Sequence of chain 1.B:
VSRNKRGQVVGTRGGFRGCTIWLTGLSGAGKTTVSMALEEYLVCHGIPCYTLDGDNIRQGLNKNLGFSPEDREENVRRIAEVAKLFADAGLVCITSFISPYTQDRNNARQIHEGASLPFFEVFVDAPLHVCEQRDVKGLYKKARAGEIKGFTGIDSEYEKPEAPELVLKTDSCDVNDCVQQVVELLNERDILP

Sequence of chain 1.A:
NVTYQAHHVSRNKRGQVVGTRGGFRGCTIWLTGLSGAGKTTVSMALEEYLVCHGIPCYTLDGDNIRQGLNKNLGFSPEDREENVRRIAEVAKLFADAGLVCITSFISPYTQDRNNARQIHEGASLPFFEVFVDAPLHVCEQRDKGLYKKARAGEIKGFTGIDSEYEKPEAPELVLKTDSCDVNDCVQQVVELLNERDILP

Binding-site contacts:
Ligand atom O4' contacts residue ASP70 of chain 1.B at 3.5 Å (salt-bridge).
Ligand atom C6 contacts residue PHE166 of chain 1.B at 3.6 Å (hydrophobic).
Ligand atom N6 contacts residue GLY165 of chain 1.B at 3.1 Å (h-bond).
Ligand atom C2 contacts residue ARG87 of chain 1.B at 3.4 Å.
Ligand atom O2' contacts residue ASP70 of chain 1.B at 3.5 Å (salt-bridge).
Ligand atom N7 contacts residue PHE82 of chain 1.B at 3.5 Å.
Ligand atom N3 contacts residue PHE166 of chain 1.B at 3.6 Å.
Ligand atom O2' contacts residue LEU154 of chain 1.B at 3.2 Å.
Ligand atom O2A contacts residue ASN90 of chain 1.B at 2.9 Å (h-bond).
Ligand atom O1B contacts residue ILE113 of chain 1.B at 3.5 Å (h-bond).
Ligand atom O1A contacts residue ILE113 of chain 1.B at 2.7 Å (h-bond).
Ligand atom O2A contacts residue ARG73 of chain 1.B at 2.8 Å (salt-bridge).
Ligand atom N1 contacts residue ARG87 of chain 1.B at 3.3 Å (salt-bridge).
Ligand atom C2 contacts residue THR167 of chain 1.B at 3.3 Å.
Ligand atom C4' contacts residue ASP70 of chain 1.B at 3.6 Å.
Ligand atom O5' contacts residue ARG73 of chain 1.B at 3.6 Å.
Ligand atom O4' contacts residue VAL9 of chain 1.A at 3.7 Å.
Ligand atom O3B contacts residue PRO115 of chain 1.B at 3.0 Å.
Ligand atom O4' contacts residue PHE82 of chain 1.B at 3.6 Å.
Ligand atom O1B contacts residue SER114 of chain 1.B at 2.9 Å (h-bond).
Ligand atom C1' contacts residue ASN8 of chain 1.A at 3.4 Å.
Ligand atom O3B contacts residue ILE113 of chain 1.B at 3.6 Å.
Ligand atom O2B contacts residue ARG73 of chain 1.B at 2.9 Å (salt-bridge).
Ligand atom C2' contacts residue LEU154 of chain 1.B at 3.5 Å (hydrophobic).
Ligand atom C8 contacts residue ASN8 of chain 1.A at 3.6 Å.
Ligand atom O3B contacts residue ARG87 of chain 1.B at 2.9 Å (salt-bridge).
Ligand atom N9 contacts residue PHE82 of chain 1.B at 3.6 Å.
Ligand atom C8 contacts residue PHE82 of chain 1.B at 3.4 Å (hydrophobic).
Ligand atom C4 contacts residue PHE82 of chain 1.B at 3.6 Å (hydrophobic).
Ligand atom N1 contacts residue PHE166 of chain 1.B at 3.6 Å.
Ligand atom N6 contacts residue LYS164 of chain 1.B at 3.5 Å (salt-bridge).
Ligand atom O2B contacts residue ASN90 of chain 1.B at 3.1 Å (h-bond).
Ligand atom O2' contacts residue ASN8 of chain 1.A at 3.5 Å (h-bond).
Ligand atom N6 contacts residue PHE166 of chain 1.B at 3.6 Å.
Ligand atom N1 contacts residue THR167 of chain 1.B at 3.3 Å (h-bond).
Ligand atom O2B contacts residue ARG87 of chain 1.B at 3.6 Å.
Ligand atom O2' contacts residue LYS152 of chain 1.B at 3.6 Å.
Ligand atom O1B contacts residue PHE112 of chain 1.B at 3.6 Å.
Ligand atom O2A contacts residue PHE112 of chain 1.B at 3.6 Å.
Ligand atom O1A contacts residue PHE112 of chain 1.B at 3.2 Å.

This small molecule binds to this protein.
Small molecule (SMILES): Nc1ncnc2c1ncn2[C@@H]1O[C@H](CO[P](=O)(O)OS(=O)(=O)O)[C@@H](O)[C@H]1O